Binding-site contacts:
Ligand atom C5 contacts residue THR233 of chain 1.C at 4.4 Å.
Ligand atom O7 contacts residue ASN231 of chain 1.C at 3.1 Å (h-bond).
Ligand atom C7 contacts residue ASN231 of chain 1.C at 3.2 Å.
Ligand atom C3 contacts residue ASN231 of chain 1.C at 3.8 Å.
Ligand atom C4 contacts residue ASN231 of chain 1.C at 4.2 Å.
Ligand atom N2 contacts residue ASN231 of chain 1.C at 2.9 Å (h-bond).
Ligand atom O5 contacts residue ASN231 of chain 1.C at 2.4 Å (h-bond).
Ligand atom C6 contacts residue THR105 of chain 1.C at 3.7 Å.
Ligand atom C1 contacts residue ASN231 of chain 1.C at 1.4 Å.
Ligand atom O5 contacts residue THR105 of chain 1.C at 4.0 Å.
Ligand atom O5 contacts residue THR233 of chain 1.C at 4.1 Å.
Ligand atom C1 contacts residue THR233 of chain 1.C at 4.3 Å.
Ligand atom C2 contacts residue ASN231 of chain 1.C at 2.4 Å.
Ligand atom C5 contacts residue ASN231 of chain 1.C at 3.7 Å.
Ligand atom C5 contacts residue THR105 of chain 1.C at 4.3 Å.
Ligand atom C8 contacts residue ASN231 of chain 1.C at 4.2 Å.

This small molecule binds to this protein.
Small molecule (SMILES): CC(=O)N[C@@H]1[C@@H](O)[C@H](O)[C@@H](CO)O[C@H]1O

Sequence of chain 1.C:
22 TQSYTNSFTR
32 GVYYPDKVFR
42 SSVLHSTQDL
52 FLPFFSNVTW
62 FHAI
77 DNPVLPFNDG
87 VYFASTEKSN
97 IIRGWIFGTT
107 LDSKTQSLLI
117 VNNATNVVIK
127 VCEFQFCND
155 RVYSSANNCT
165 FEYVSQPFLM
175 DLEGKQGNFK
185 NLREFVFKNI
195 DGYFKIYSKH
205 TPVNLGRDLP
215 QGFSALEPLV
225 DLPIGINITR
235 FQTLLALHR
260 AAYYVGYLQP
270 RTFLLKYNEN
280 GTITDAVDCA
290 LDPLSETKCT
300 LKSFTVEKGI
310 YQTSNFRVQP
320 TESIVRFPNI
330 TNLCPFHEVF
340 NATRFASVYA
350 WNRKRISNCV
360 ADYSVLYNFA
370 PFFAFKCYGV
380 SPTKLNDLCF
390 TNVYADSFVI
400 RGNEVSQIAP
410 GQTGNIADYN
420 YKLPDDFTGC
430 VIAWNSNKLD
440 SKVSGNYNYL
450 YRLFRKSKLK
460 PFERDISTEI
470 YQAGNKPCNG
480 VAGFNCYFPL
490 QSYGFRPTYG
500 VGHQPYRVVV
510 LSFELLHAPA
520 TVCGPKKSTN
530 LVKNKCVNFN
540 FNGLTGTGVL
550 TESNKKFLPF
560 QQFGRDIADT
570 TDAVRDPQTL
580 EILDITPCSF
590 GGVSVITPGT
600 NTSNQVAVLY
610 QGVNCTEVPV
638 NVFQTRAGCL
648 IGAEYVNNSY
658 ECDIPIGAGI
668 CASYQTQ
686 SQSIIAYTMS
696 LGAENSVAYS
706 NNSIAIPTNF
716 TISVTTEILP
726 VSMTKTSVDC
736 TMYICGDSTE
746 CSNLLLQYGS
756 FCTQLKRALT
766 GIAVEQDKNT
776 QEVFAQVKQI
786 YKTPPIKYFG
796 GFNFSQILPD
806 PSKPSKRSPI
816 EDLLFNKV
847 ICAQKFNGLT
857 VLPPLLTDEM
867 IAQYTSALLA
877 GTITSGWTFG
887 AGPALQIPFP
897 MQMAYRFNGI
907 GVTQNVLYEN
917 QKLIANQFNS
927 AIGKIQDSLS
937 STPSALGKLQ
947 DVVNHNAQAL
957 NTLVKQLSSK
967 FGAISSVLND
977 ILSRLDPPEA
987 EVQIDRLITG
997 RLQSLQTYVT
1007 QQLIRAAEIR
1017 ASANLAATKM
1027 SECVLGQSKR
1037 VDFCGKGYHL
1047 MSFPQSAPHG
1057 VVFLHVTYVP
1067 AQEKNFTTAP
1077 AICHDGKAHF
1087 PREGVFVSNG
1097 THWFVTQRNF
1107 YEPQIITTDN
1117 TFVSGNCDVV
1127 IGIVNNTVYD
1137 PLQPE